Binding-site contacts:
Ligand atom C34 contacts residue MET101 of chain 1.A at 3.4 Å (hydrophobic).
Ligand atom C7 contacts residue TRP93 of chain 1.B at 3.6 Å (hydrophobic).
Ligand atom C11 contacts residue LEU106 of chain 1.A at 3.5 Å (hydrophobic).
Ligand atom C8 contacts residue LEU97 of chain 1.B at 3.7 Å (hydrophobic).
Ligand atom S35 contacts residue TYR34 of chain 1.B at 3.8 Å.
Ligand atom O41 contacts residue ALA33 of chain 1.A at 3.7 Å.
Ligand atom O36 contacts residue TRP93 of chain 1.B at 3.4 Å.
Ligand atom O40 contacts residue ALA33 of chain 1.A at 3.6 Å.
Ligand atom C4 contacts residue TYR99 of chain 1.A at 3.9 Å (hydrophobic).
Ligand atom S39 contacts residue ALA33 of chain 1.A at 3.8 Å.
Ligand atom C7 contacts residue TYR99 of chain 1.A at 3.6 Å (hydrophobic).
Ligand atom O41 contacts residue ASN50 of chain 1.A at 2.7 Å (h-bond).
Ligand atom O42 contacts residue TYR99 of chain 1.A at 3.8 Å.
Ligand atom C5 contacts residue TYR99 of chain 1.A at 3.6 Å (hydrophobic).
Ligand atom O38 contacts residue GLY52 of chain 1.B at 3.2 Å.
Ligand atom O41 contacts residue TRP93 of chain 1.B at 3.5 Å.
Ligand atom O37 contacts residue GLY52 of chain 1.B at 3.0 Å (h-bond).
Ligand atom C11 contacts residue TYR32 of chain 1.A at 3.5 Å (hydrophobic).
Ligand atom O38 contacts residue ASN33 of chain 1.B at 3.6 Å.
Ligand atom C8 contacts residue TRP93 of chain 1.B at 3.7 Å (hydrophobic).
Ligand atom S35 contacts residue GLY52 of chain 1.B at 3.7 Å.
Ligand atom C9 contacts residue LEU97 of chain 1.B at 3.8 Å (hydrophobic).
Ligand atom O42 contacts residue TYR32 of chain 1.A at 3.3 Å.
Ligand atom C13 contacts residue TRP93 of chain 1.B at 3.7 Å (hydrophobic).
Ligand atom C12 contacts residue TYR34 of chain 1.B at 3.5 Å (hydrophobic).
Ligand atom O37 contacts residue TYR51 of chain 1.B at 3.2 Å.
Ligand atom O41 contacts residue ASN35 of chain 1.A at 3.5 Å (h-bond).
Ligand atom O36 contacts residue VAL35 of chain 1.B at 3.2 Å (h-bond).
Ligand atom C11 contacts residue TYR99 of chain 1.A at 3.6 Å (hydrophobic).
Ligand atom C10 contacts residue TYR32 of chain 1.A at 3.4 Å (hydrophobic).
Ligand atom O37 contacts residue SER36 of chain 1.B at 3.8 Å.
Ligand atom C6 contacts residue TYR99 of chain 1.A at 3.7 Å (hydrophobic).
Ligand atom O38 contacts residue TYR34 of chain 1.B at 3.0 Å.
Ligand atom C8 contacts residue TYR99 of chain 1.A at 3.7 Å (hydrophobic).
Ligand atom C20 contacts residue LYS104 of chain 1.A at 3.8 Å.
Ligand atom C5 contacts residue TYR32 of chain 1.A at 3.9 Å (hydrophobic).
Ligand atom C22 contacts residue LYS104 of chain 1.A at 3.4 Å.
Ligand atom O42 contacts residue ALA33 of chain 1.A at 3.0 Å (h-bond).
Ligand atom O42 contacts residue ASN35 of chain 1.A at 3.5 Å (h-bond).
Ligand atom O36 contacts residue TYR34 of chain 1.B at 2.9 Å.

Sequence of chain 1.B:
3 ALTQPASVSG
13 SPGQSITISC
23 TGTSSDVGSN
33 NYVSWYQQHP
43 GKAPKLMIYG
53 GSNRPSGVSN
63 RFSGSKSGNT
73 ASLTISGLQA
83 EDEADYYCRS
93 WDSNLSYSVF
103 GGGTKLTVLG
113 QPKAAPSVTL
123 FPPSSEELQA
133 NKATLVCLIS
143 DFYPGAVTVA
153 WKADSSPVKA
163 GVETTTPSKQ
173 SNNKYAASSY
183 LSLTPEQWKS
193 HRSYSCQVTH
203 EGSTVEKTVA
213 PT

This small molecule binds to this protein.
Small molecule (SMILES): CC(/C=C/C=C1/N(CCS(=O)(=O)O)c2ccc(S(=O)(=O)O)cc2C1(C)C)=C\C=CC1=[N+](CCS(=O)(=O)O)c2ccc(S(=O)(=O)O)cc2C1(C)C

Sequence of chain 1.A:
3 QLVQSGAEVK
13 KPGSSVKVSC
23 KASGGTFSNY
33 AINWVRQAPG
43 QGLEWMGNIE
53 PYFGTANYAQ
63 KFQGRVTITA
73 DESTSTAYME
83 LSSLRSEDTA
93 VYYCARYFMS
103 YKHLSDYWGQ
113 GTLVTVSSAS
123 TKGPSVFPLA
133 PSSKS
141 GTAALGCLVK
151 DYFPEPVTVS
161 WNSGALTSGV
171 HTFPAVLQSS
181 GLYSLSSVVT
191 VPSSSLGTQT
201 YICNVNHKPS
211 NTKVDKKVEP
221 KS